This protein binds this small molecule.
Small molecule (SMILES): Cc1ccccc1-c1cn2c(n1)C[C@H](NC(=O)c1c(C(=O)N3CCC3)cnn1C)CC2

Sequence of chain 1.B:
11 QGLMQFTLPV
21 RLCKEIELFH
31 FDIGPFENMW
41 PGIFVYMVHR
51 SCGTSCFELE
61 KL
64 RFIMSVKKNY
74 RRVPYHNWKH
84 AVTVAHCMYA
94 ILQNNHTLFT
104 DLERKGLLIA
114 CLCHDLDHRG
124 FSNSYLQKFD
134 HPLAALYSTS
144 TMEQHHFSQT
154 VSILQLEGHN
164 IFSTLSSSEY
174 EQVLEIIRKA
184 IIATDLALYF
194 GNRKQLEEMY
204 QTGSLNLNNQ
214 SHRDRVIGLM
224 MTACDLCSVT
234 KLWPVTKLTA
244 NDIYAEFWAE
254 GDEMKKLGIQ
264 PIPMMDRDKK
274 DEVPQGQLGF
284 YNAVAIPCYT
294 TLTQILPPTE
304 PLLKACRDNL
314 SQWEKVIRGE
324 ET

Binding-site contacts:
Ligand atom C2 contacts residue PHE283 of chain 1.B at 3.4 Å (hydrophobic).
Ligand atom N23 contacts residue PHE283 of chain 1.B at 3.8 Å.
Ligand atom C8 contacts residue GLY279 of chain 1.B at 3.7 Å.
Ligand atom C27 contacts residue ILE246 of chain 1.B at 3.6 Å (hydrophobic).
Ligand atom C27 contacts residue SER231 of chain 1.B at 3.9 Å.
Ligand atom C2 contacts residue MET267 of chain 1.B at 3.5 Å (hydrophobic).
Ligand atom C21 contacts residue LEU229 of chain 1.B at 3.6 Å (hydrophobic).
Ligand atom C14 contacts residue PRO266 of chain 1.B at 3.7 Å (hydrophobic).
Ligand atom C10 contacts residue GLY279 of chain 1.B at 3.7 Å.
Ligand atom C3 contacts residue PHE283 of chain 1.B at 3.9 Å (hydrophobic).
Ligand atom C27 contacts residue VAL232 of chain 1.B at 3.6 Å (hydrophobic).
Ligand atom C4 contacts residue GLN280 of chain 1.B at 3.6 Å.
Ligand atom C13 contacts residue GLU275 of chain 1.B at 3.5 Å.
Ligand atom C19 contacts residue PHE283 of chain 1.B at 3.6 Å (hydrophobic).
Ligand atom C3 contacts residue MET267 of chain 1.B at 3.7 Å (hydrophobic).
Ligand atom C1 contacts residue PHE283 of chain 1.B at 3.4 Å (hydrophobic).
Ligand atom C10 contacts residue MET267 of chain 1.B at 3.6 Å (hydrophobic).
Ligand atom C8 contacts residue TYR247 of chain 1.B at 3.8 Å (hydrophobic).
Ligand atom C13 contacts residue PRO266 of chain 1.B at 3.8 Å (hydrophobic).
Ligand atom C17 contacts residue PHE283 of chain 1.B at 3.6 Å (hydrophobic).
Ligand atom N9 contacts residue TYR247 of chain 1.B at 2.6 Å (h-bond).
Ligand atom O18 contacts residue GLN280 of chain 1.B at 2.8 Å (h-bond).
Ligand atom N9 contacts residue MET267 of chain 1.B at 3.5 Å.
Ligand atom C29 contacts residue HIS79 of chain 1.B at 3.6 Å.
Ligand atom N22 contacts residue ILE246 of chain 1.B at 3.5 Å.
Ligand atom C11 contacts residue TYR247 of chain 1.B at 3.7 Å (hydrophobic).
Ligand atom C5 contacts residue TYR247 of chain 1.B at 3.3 Å (hydrophobic).
Ligand atom C7 contacts residue MET267 of chain 1.B at 3.8 Å (hydrophobic).
Ligand atom N23 contacts residue ILE246 of chain 1.B at 3.5 Å.
Ligand atom O18 contacts residue PHE283 of chain 1.B at 3.6 Å.
Ligand atom C4 contacts residue TYR247 of chain 1.B at 3.4 Å (hydrophobic).
Ligand atom C13 contacts residue LYS272 of chain 1.B at 3.8 Å.
Ligand atom C12 contacts residue GLU275 of chain 1.B at 3.6 Å.
Ligand atom C5 contacts residue MET267 of chain 1.B at 3.6 Å (hydrophobic).
Ligand atom C8 contacts residue MET267 of chain 1.B at 3.6 Å (hydrophobic).
Ligand atom C15 contacts residue GLY279 of chain 1.B at 3.9 Å.
Ligand atom C12 contacts residue VAL276 of chain 1.B at 3.7 Å (hydrophobic).
Ligand atom N31 contacts residue PHE283 of chain 1.B at 3.6 Å.
Ligand atom C11 contacts residue MET267 of chain 1.B at 3.6 Å (hydrophobic).
Ligand atom N6 contacts residue MET267 of chain 1.B at 3.5 Å (h-bond).